Binding-site contacts:
Ligand atom C8 contacts residue ASN529 of chain 1.D at 4.0 Å.
Ligand atom C1 contacts residue SER528 of chain 1.D at 4.5 Å.
Ligand atom C1 contacts residue ASN529 of chain 1.D at 1.4 Å.
Ligand atom C5 contacts residue ASN529 of chain 1.D at 3.7 Å.
Ligand atom O7 contacts residue ASN529 of chain 1.D at 4.4 Å.
Ligand atom C3 contacts residue ASN529 of chain 1.D at 3.8 Å.
Ligand atom C3 contacts residue SER403 of chain 1.D at 3.9 Å.
Ligand atom N2 contacts residue ASN529 of chain 1.D at 2.9 Å (h-bond).
Ligand atom C2 contacts residue ASN529 of chain 1.D at 2.5 Å.
Ligand atom O5 contacts residue ASN529 of chain 1.D at 2.4 Å (h-bond).
Ligand atom C4 contacts residue ASN529 of chain 1.D at 4.3 Å.
Ligand atom N2 contacts residue SER403 of chain 1.D at 4.1 Å.
Ligand atom C7 contacts residue ASN529 of chain 1.D at 3.7 Å.
Ligand atom O3 contacts residue SER403 of chain 1.D at 4.2 Å.

This small molecule binds to this protein.
Small molecule (SMILES): CC(=O)N[C@@H]1[C@@H](O)[C@H](O)[C@@H](CO)O[C@H]1O

Sequence of chain 1.D:
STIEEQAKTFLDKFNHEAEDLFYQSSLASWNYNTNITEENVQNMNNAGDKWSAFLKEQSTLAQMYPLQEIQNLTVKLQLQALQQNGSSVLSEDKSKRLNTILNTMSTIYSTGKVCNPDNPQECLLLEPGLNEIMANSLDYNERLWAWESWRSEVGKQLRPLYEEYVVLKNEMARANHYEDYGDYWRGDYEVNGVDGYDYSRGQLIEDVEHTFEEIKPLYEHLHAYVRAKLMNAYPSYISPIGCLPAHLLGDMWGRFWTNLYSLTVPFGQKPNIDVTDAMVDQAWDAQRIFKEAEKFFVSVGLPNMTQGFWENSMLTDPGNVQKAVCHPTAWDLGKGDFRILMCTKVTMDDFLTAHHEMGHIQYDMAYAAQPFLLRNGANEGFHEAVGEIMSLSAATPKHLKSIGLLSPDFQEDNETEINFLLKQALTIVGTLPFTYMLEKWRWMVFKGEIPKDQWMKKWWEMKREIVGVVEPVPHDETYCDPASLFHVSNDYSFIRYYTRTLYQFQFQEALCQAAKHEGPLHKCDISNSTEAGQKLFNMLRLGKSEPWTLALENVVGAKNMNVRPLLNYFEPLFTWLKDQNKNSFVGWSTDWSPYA